This protein binds this small molecule.
Small molecule (SMILES): CC(=O)N[C@@H]1[C@@H](O)[C@H](O)[C@@H](CO)O[C@H]1O

Binding-site contacts:
Ligand atom C1 contacts residue ALA116 of chain 1.N at 4.2 Å (hydrophobic).
Ligand atom C6 contacts residue LEU261 of chain 1.N at 4.1 Å (hydrophobic).
Ligand atom C4 contacts residue ASN113 of chain 1.N at 4.3 Å.
Ligand atom C5 contacts residue ASN113 of chain 1.N at 3.5 Å.
Ligand atom C1 contacts residue ASN113 of chain 1.N at 1.4 Å.
Ligand atom C6 contacts residue ALA116 of chain 1.N at 4.2 Å (hydrophobic).
Ligand atom O5 contacts residue TRP257 of chain 1.N at 3.7 Å.
Ligand atom N2 contacts residue ASN113 of chain 1.N at 3.0 Å (h-bond).
Ligand atom C1 contacts residue SER115 of chain 1.N at 4.2 Å.
Ligand atom C3 contacts residue SER115 of chain 1.N at 4.3 Å.
Ligand atom C3 contacts residue ASN113 of chain 1.N at 3.9 Å.
Ligand atom C1 contacts residue TRP257 of chain 1.N at 4.1 Å (hydrophobic).
Ligand atom C8 contacts residue ASN113 of chain 1.N at 4.3 Å.
Ligand atom O5 contacts residue ASN113 of chain 1.N at 2.4 Å (h-bond).
Ligand atom O6 contacts residue LEU261 of chain 1.N at 4.2 Å.
Ligand atom C7 contacts residue ASN113 of chain 1.N at 3.2 Å.
Ligand atom O5 contacts residue ALA116 of chain 1.N at 3.8 Å.
Ligand atom C5 contacts residue SER115 of chain 1.N at 4.2 Å.
Ligand atom O6 contacts residue ALA116 of chain 1.N at 4.2 Å.
Ligand atom C5 contacts residue ALA116 of chain 1.N at 4.2 Å (hydrophobic).
Ligand atom O7 contacts residue TRP257 of chain 1.N at 3.9 Å.
Ligand atom O7 contacts residue ASN113 of chain 1.N at 3.2 Å (h-bond).
Ligand atom C2 contacts residue ASN113 of chain 1.N at 2.7 Å.

Sequence of chain 1.N:
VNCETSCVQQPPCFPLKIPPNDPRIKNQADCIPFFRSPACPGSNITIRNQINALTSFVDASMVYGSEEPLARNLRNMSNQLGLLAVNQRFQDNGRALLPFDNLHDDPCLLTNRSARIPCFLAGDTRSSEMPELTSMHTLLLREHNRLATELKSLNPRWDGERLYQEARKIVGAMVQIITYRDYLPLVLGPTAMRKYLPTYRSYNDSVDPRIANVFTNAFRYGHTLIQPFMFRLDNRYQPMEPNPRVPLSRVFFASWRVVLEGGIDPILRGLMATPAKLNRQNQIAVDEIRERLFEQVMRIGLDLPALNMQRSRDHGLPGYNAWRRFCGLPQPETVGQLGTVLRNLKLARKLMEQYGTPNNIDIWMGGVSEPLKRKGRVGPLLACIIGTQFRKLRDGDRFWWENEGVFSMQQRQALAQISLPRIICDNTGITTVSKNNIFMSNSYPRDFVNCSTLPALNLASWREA